Sequence of chain 1.G:
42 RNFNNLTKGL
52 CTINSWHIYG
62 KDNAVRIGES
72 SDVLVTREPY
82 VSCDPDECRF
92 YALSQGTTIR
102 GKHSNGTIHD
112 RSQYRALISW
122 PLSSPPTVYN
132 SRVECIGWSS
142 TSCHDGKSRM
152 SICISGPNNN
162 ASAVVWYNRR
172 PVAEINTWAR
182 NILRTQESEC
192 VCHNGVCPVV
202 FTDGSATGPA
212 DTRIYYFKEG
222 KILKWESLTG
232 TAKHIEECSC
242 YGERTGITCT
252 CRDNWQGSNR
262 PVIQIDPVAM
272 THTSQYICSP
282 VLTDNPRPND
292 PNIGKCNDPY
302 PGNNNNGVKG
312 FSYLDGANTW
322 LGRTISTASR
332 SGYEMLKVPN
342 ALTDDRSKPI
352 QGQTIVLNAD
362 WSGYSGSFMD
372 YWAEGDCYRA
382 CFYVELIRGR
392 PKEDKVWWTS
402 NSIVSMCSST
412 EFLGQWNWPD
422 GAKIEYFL

Binding-site contacts:
Ligand atom C7 contacts residue ASN43 of chain 1.G at 4.4 Å.
Ligand atom C2 contacts residue ASN195 of chain 1.G at 4.0 Å.
Ligand atom C5 contacts residue ASN195 of chain 1.G at 4.1 Å.
Ligand atom C3 contacts residue ASN46 of chain 1.G at 3.6 Å.
Ligand atom O5 contacts residue ASN46 of chain 1.G at 2.4 Å (h-bond).
Ligand atom C3 contacts residue ASN195 of chain 1.G at 3.8 Å.
Ligand atom C7 contacts residue ASN46 of chain 1.G at 3.7 Å.
Ligand atom C1 contacts residue ASN195 of chain 1.G at 3.8 Å.
Ligand atom C5 contacts residue ASN46 of chain 1.G at 3.7 Å.
Ligand atom C7 contacts residue PHE44 of chain 1.G at 4.1 Å (hydrophobic).
Ligand atom N2 contacts residue ASN46 of chain 1.G at 2.8 Å (h-bond).
Ligand atom C2 contacts residue ASN46 of chain 1.G at 2.4 Å.
Ligand atom N2 contacts residue ASN195 of chain 1.G at 3.8 Å.
Ligand atom O7 contacts residue ASN46 of chain 1.G at 4.2 Å.
Ligand atom C4 contacts residue ASN46 of chain 1.G at 4.2 Å.
Ligand atom C8 contacts residue ASN43 of chain 1.G at 3.5 Å.
Ligand atom C8 contacts residue PHE44 of chain 1.G at 3.0 Å (hydrophobic).
Ligand atom C1 contacts residue ASN46 of chain 1.G at 1.4 Å.
Ligand atom N2 contacts residue PHE44 of chain 1.G at 4.2 Å.

The small molecule below binds the protein below.
Small molecule (SMILES): CC(=O)N[C@@H]1[C@@H](O)[C@H](O)[C@@H](CO)O[C@H]1O